Sequence of chain 1.B:
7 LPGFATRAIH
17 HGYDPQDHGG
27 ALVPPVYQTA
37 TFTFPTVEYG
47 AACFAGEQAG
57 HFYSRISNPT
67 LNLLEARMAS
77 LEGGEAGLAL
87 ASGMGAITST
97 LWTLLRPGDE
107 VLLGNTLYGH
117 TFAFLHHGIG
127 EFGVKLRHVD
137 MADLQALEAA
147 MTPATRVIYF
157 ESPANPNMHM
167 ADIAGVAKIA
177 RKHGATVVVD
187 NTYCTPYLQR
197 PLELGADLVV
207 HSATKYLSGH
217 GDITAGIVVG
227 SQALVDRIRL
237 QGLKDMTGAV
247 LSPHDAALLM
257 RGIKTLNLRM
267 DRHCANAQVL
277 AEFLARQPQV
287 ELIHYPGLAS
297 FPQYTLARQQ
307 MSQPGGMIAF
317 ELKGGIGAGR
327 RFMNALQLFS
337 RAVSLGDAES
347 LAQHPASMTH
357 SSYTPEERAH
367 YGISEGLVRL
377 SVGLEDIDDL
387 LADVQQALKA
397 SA

Sequence of chain 1.A:
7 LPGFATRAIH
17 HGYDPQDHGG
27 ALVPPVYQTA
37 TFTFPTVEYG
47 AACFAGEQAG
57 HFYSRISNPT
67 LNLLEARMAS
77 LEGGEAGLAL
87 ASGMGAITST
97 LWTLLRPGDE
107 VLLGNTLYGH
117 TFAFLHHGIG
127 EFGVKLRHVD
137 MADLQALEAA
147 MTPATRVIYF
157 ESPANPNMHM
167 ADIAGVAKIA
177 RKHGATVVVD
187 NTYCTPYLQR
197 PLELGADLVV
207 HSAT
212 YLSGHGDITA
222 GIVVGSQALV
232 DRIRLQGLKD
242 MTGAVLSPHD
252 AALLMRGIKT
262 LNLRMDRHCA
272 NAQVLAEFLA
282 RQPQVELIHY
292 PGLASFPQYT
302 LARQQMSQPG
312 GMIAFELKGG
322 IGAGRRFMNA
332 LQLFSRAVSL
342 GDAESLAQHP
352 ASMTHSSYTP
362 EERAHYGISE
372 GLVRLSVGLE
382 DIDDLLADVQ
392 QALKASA

A protein and the small-molecule ligand that binds it are described below.
Small molecule (SMILES): C/C=C(/N=C/c1c(COP(=O)(O)O)cnc(C)c1O)C(=O)O

Binding-site contacts:
Ligand atom OP3 contacts residue GLY89 of chain 1.B at 3.2 Å (h-bond).
Ligand atom C6 contacts residue ASP186 of chain 1.B at 3.7 Å.
Ligand atom OP1 contacts residue THR210 of chain 1.B at 2.7 Å (h-bond).
Ligand atom OP1 contacts residue GLY89 of chain 1.B at 2.8 Å (h-bond).
Ligand atom OP4 contacts residue SER208 of chain 1.B at 2.9 Å (h-bond).
Ligand atom CA contacts residue LYS211 of chain 1.B at 3.3 Å.
Ligand atom OP4 contacts residue GLY89 of chain 1.B at 3.4 Å.
Ligand atom CB contacts residue LYS211 of chain 1.B at 3.5 Å.
Ligand atom N1 contacts residue ASP186 of chain 1.B at 2.6 Å (salt-bridge).
Ligand atom C4 contacts residue TYR114 of chain 1.B at 3.6 Å (hydrophobic).
Ligand atom C4A contacts residue TYR114 of chain 1.B at 3.2 Å (hydrophobic).
Ligand atom OP1 contacts residue SER208 of chain 1.B at 2.9 Å (h-bond).
Ligand atom O2 contacts residue ARG375 of chain 1.B at 3.1 Å (salt-bridge).
Ligand atom CG contacts residue VAL339 of chain 1.B at 3.2 Å (hydrophobic).
Ligand atom CB contacts residue TYR114 of chain 1.B at 3.2 Å (hydrophobic).
Ligand atom C contacts residue SER340 of chain 1.B at 3.7 Å.
Ligand atom O2 contacts residue SER340 of chain 1.B at 2.5 Å (h-bond).
Ligand atom O2 contacts residue VAL339 of chain 1.B at 3.6 Å.
Ligand atom CA contacts residue TYR114 of chain 1.B at 3.3 Å (hydrophobic).
Ligand atom C4 contacts residue LYS211 of chain 1.B at 3.3 Å.
Ligand atom P contacts residue GLY89 of chain 1.B at 3.4 Å.
Ligand atom C5A contacts residue TYR114 of chain 1.B at 3.4 Å (hydrophobic).
Ligand atom P contacts residue TYR59 of chain 1.A at 3.6 Å.
Ligand atom OP3 contacts residue MET90 of chain 1.B at 2.9 Å (h-bond).
Ligand atom OP2 contacts residue TYR59 of chain 1.A at 2.4 Å (h-bond).
Ligand atom CG contacts residue TYR59 of chain 1.A at 3.5 Å (hydrophobic).
Ligand atom OP3 contacts residue ARG61 of chain 1.A at 2.7 Å (salt-bridge).
Ligand atom C4A contacts residue LYS211 of chain 1.B at 2.6 Å.
Ligand atom C2A contacts residue ASP186 of chain 1.B at 3.2 Å.
Ligand atom OP2 contacts residue ARG61 of chain 1.A at 3.1 Å (salt-bridge).
Ligand atom N contacts residue LYS211 of chain 1.B at 2.9 Å (salt-bridge).
Ligand atom OP3 contacts residue SER88 of chain 1.B at 3.4 Å.
Ligand atom O1 contacts residue ARG375 of chain 1.B at 3.0 Å (salt-bridge).
Ligand atom CG contacts residue SER340 of chain 1.B at 3.6 Å.
Ligand atom C2A contacts residue THR188 of chain 1.B at 3.7 Å.
Ligand atom C2 contacts residue ASP186 of chain 1.B at 3.3 Å.
Ligand atom CG contacts residue H2S1 of chain 1.G at 3.7 Å.
Ligand atom N contacts residue TYR114 of chain 1.B at 3.0 Å.
Ligand atom C5 contacts residue TYR114 of chain 1.B at 3.5 Å (hydrophobic).
Ligand atom P contacts residue SER208 of chain 1.B at 3.4 Å.